A small-molecule ligand and the protein it binds are described below.
Small molecule (SMILES): NC(=O)CC[C@H](N)C(=O)O

Sequence of chain 7.A:
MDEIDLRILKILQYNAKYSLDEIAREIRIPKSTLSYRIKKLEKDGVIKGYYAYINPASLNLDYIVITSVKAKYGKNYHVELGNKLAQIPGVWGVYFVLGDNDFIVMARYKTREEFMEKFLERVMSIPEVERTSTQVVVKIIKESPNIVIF

Binding-site contacts:
Ligand atom CA contacts residue LYS31 of chain 7.A at 4.4 Å.
Ligand atom O contacts residue SER32 of chain 7.A at 3.0 Å (h-bond).
Ligand atom CD contacts residue PRO30 of chain 7.A at 4.3 Å (hydrophobic).
Ligand atom CD contacts residue LYS31 of chain 7.A at 3.3 Å.
Ligand atom NE2 contacts residue PRO30 of chain 7.A at 3.6 Å.
Ligand atom C contacts residue PRO30 of chain 7.A at 4.1 Å (hydrophobic).
Ligand atom OXT contacts residue SER32 of chain 7.A at 2.6 Å (h-bond).
Ligand atom NE2 contacts residue LYS31 of chain 7.A at 3.4 Å (salt-bridge).
Ligand atom C contacts residue LYS31 of chain 7.A at 3.7 Å.
Ligand atom OE1 contacts residue ALA24 of chain 7.A at 4.1 Å.
Ligand atom OE1 contacts residue LYS31 of chain 7.A at 3.0 Å.
Ligand atom CA contacts residue PRO30 of chain 7.A at 4.4 Å (hydrophobic).
Ligand atom OXT contacts residue LYS31 of chain 7.A at 2.5 Å (salt-bridge).
Ligand atom OXT contacts residue PRO30 of chain 7.A at 3.1 Å.
Ligand atom C contacts residue SER32 of chain 7.A at 3.4 Å.
Ligand atom CG contacts residue LYS31 of chain 7.A at 3.4 Å.